Sequence of chain 49.E:
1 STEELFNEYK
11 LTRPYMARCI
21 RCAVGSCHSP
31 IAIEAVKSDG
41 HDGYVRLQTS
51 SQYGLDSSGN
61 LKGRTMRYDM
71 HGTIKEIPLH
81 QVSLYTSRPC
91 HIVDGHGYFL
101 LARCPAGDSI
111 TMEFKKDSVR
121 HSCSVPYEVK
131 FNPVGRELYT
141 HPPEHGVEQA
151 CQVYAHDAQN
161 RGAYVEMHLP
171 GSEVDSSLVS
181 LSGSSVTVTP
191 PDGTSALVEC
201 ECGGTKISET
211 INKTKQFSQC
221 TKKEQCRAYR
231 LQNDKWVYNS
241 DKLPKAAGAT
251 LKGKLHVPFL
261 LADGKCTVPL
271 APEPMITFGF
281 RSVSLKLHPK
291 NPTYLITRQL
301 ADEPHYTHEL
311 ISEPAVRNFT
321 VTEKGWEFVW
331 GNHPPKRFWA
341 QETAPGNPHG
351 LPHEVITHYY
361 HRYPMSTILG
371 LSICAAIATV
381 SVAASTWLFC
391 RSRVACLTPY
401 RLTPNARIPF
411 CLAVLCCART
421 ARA

A small-molecule ligand and the protein it binds are described below.
Small molecule (SMILES): CC(=O)N[C@@H]1[C@@H](O)[C@H](O)[C@@H](CO)O[C@H]1O

Binding-site contacts:
Ligand atom C6 contacts residue SER284 of chain 49.E at 3.2 Å.
Ligand atom O5 contacts residue SER284 of chain 49.E at 4.4 Å.
Ligand atom C6 contacts residue ASN318 of chain 49.E at 3.3 Å.
Ligand atom C5 contacts residue SER284 of chain 49.E at 4.5 Å.
Ligand atom O6 contacts residue SER284 of chain 49.E at 2.9 Å (h-bond).
Ligand atom O4 contacts residue ASN318 of chain 49.E at 4.4 Å.
Ligand atom O6 contacts residue ASN318 of chain 49.E at 3.3 Å.